This small molecule binds to this protein.
Small molecule (SMILES): NCC(=O)O

Sequence of chain 1.B:
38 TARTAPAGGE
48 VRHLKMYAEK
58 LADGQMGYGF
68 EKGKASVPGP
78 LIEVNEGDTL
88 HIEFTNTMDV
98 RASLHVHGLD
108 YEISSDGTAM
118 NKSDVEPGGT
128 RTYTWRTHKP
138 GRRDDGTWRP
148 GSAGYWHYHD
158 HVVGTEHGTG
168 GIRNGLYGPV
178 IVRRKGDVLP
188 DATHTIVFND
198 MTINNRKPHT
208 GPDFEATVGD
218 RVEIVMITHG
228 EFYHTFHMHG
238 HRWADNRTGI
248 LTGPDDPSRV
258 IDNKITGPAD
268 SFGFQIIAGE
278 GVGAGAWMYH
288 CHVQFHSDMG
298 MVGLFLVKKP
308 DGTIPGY

Binding-site contacts:
Ligand atom N contacts residue ARG180 of chain 1.B at 3.3 Å.
Ligand atom CA contacts residue GLU80 of chain 1.B at 3.3 Å.
Ligand atom N contacts residue PRO43 of chain 1.B at 4.4 Å.
Ligand atom O contacts residue ARG49 of chain 1.B at 4.3 Å.
Ligand atom C contacts residue PRO43 of chain 1.B at 3.7 Å (hydrophobic).
Ligand atom OXT contacts residue LEU186 of chain 1.B at 4.0 Å.
Ligand atom N contacts residue LEU186 of chain 1.B at 3.8 Å.
Ligand atom N contacts residue ALA42 of chain 1.B at 3.9 Å.
Ligand atom C contacts residue ASN82 of chain 1.B at 3.7 Å.
Ligand atom CA contacts residue ASN82 of chain 1.B at 3.4 Å.
Ligand atom O contacts residue ASN82 of chain 1.B at 2.9 Å (h-bond).
Ligand atom N contacts residue ASN82 of chain 1.B at 2.9 Å (h-bond).
Ligand atom OXT contacts residue PRO43 of chain 1.B at 3.7 Å.
Ligand atom O contacts residue PRO43 of chain 1.B at 3.5 Å.
Ligand atom N contacts residue GLU80 of chain 1.B at 3.3 Å (salt-bridge).